Sequence of chain 1.B:
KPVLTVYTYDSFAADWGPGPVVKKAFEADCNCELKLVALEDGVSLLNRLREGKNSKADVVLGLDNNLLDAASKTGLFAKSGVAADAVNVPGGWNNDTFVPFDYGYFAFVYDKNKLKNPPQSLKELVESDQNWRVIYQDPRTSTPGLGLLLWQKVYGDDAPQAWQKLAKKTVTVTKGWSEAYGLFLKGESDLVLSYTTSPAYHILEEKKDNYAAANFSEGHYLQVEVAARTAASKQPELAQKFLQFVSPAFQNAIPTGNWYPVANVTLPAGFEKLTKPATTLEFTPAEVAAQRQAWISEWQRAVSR

Binding-site contacts:
Ligand atom C4 contacts residue TYR218 of chain 1.B at 3.5 Å (hydrophobic).
Ligand atom O3 contacts residue ASP62 of chain 1.B at 2.8 Å (salt-bridge).
Ligand atom P1 contacts residue PRO166 of chain 1.B at 3.6 Å.
Ligand atom N4A contacts residue ASN282 of chain 1.B at 3.1 Å (h-bond).
Ligand atom C6A contacts residue SER221 of chain 1.B at 3.4 Å.
Ligand atom O2 contacts residue THR165 of chain 1.B at 3.2 Å (h-bond).
Ligand atom C4A contacts residue ASN282 of chain 1.B at 3.2 Å.
Ligand atom C7A contacts residue ASN282 of chain 1.B at 3.0 Å.
Ligand atom C6 contacts residue THR165 of chain 1.B at 3.8 Å.
Ligand atom C5 contacts residue TYR218 of chain 1.B at 3.5 Å (hydrophobic).
Ligand atom C6 contacts residue TYR30 of chain 1.B at 3.6 Å (hydrophobic).
Ligand atom N3A contacts residue TRP283 of chain 1.B at 3.4 Å.
Ligand atom N3 contacts residue TYR218 of chain 1.B at 3.6 Å.
Ligand atom C2A contacts residue TRP200 of chain 1.B at 3.5 Å (hydrophobic).
Ligand atom C7 contacts residue PRO166 of chain 1.B at 3.6 Å (hydrophobic).
Ligand atom C5A contacts residue ASN282 of chain 1.B at 3.1 Å.
Ligand atom CM4 contacts residue GLU248 of chain 1.B at 3.3 Å.
Ligand atom O1 contacts residue PRO166 of chain 1.B at 3.1 Å.
Ligand atom P1 contacts residue ASP62 of chain 1.B at 3.8 Å.
Ligand atom N3A contacts residue TRP200 of chain 1.B at 3.4 Å.
Ligand atom C6 contacts residue TYR218 of chain 1.B at 3.5 Å (hydrophobic).
Ligand atom CM4 contacts residue ASN282 of chain 1.B at 3.8 Å.
Ligand atom N1A contacts residue SER221 of chain 1.B at 2.8 Å (h-bond).
Ligand atom O7 contacts residue THR165 of chain 1.B at 3.0 Å (h-bond).
Ligand atom P1 contacts residue SER164 of chain 1.B at 3.4 Å.
Ligand atom O2 contacts residue GLY63 of chain 1.B at 2.6 Å (h-bond).
Ligand atom O2 contacts residue ASP62 of chain 1.B at 2.9 Å.
Ligand atom S1 contacts residue TRP200 of chain 1.B at 3.2 Å.
Ligand atom CM4 contacts residue TYR30 of chain 1.B at 3.4 Å (hydrophobic).
Ligand atom CM4 contacts residue TYR218 of chain 1.B at 3.5 Å (hydrophobic).
Ligand atom O2 contacts residue THR163 of chain 1.B at 3.5 Å (h-bond).
Ligand atom O1 contacts residue SER164 of chain 1.B at 2.5 Å (h-bond).
Ligand atom P1 contacts residue GLY63 of chain 1.B at 3.7 Å.
Ligand atom O1 contacts residue TRP200 of chain 1.B at 3.1 Å (h-bond).
Ligand atom O7 contacts residue PRO166 of chain 1.B at 3.2 Å.
Ligand atom O2 contacts residue SER164 of chain 1.B at 3.0 Å.
Ligand atom C2 contacts residue TRP200 of chain 1.B at 3.3 Å (hydrophobic).
Ligand atom C4A contacts residue TRP200 of chain 1.B at 3.8 Å (hydrophobic).
Ligand atom CM2 contacts residue TYR224 of chain 1.B at 3.6 Å (hydrophobic).
Ligand atom N1A contacts residue TRP200 of chain 1.B at 3.6 Å.

This small molecule binds to this protein.
Small molecule (SMILES): Cc1ncc(C[n+]2csc(CCOP(=O)(O)O)c2C)c(N)n1